Binding-site contacts:
Ligand atom CAB contacts residue ASP114 of chain 1.A at 3.4 Å.
Ligand atom CAC contacts residue SER49 of chain 1.A at 4.0 Å.
Ligand atom CAL contacts residue GLY1 of chain 1.B at 1.3 Å.
Ligand atom CAH contacts residue LEU3 of chain 1.B at 3.8 Å (hydrophobic).
Ligand atom OAI contacts residue LEU3 of chain 1.B at 2.8 Å (h-bond).
Ligand atom NAA contacts residue ASP114 of chain 1.A at 3.1 Å (salt-bridge).
Ligand atom CAG contacts residue GLY113 of chain 1.A at 3.3 Å.
Ligand atom CAL contacts residue LEU3 of chain 1.B at 3.9 Å (hydrophobic).
Ligand atom CAF contacts residue LEU4 of chain 1.B at 3.9 Å (hydrophobic).
Ligand atom CAF contacts residue GLY1 of chain 1.B at 3.9 Å.
Ligand atom CAB contacts residue LEU4 of chain 1.B at 3.8 Å (hydrophobic).
Ligand atom NAA contacts residue GLY113 of chain 1.A at 3.3 Å (h-bond).
Ligand atom CAG contacts residue LEU4 of chain 1.B at 4.0 Å (hydrophobic).
Ligand atom CAK contacts residue GLY1 of chain 1.B at 2.2 Å.
Ligand atom CAC contacts residue ASP114 of chain 1.A at 4.3 Å.
Ligand atom OAJ contacts residue LEU4 of chain 1.B at 3.6 Å.
Ligand atom SAD contacts residue LEU4 of chain 1.B at 4.1 Å.
Ligand atom CAK contacts residue LEU4 of chain 1.B at 3.7 Å (hydrophobic).
Ligand atom CAG contacts residue GLY1 of chain 1.B at 4.3 Å.
Ligand atom OAI contacts residue GLY1 of chain 1.B at 2.2 Å (h-bond).
Ligand atom NAA contacts residue SER49 of chain 1.A at 4.0 Å.
Ligand atom CAB contacts residue GLY113 of chain 1.A at 3.7 Å.
Ligand atom OAI contacts residue SER2 of chain 1.B at 3.1 Å (h-bond).
Ligand atom CAC contacts residue LEU4 of chain 1.B at 4.2 Å (hydrophobic).
Ligand atom CAL contacts residue LEU4 of chain 1.B at 3.8 Å (hydrophobic).
Ligand atom CAF contacts residue GLY113 of chain 1.A at 4.1 Å.
Ligand atom SAD contacts residue ILE50 of chain 1.A at 4.4 Å.
Ligand atom CAC contacts residue ILE50 of chain 1.A at 4.4 Å (hydrophobic).
Ligand atom OAJ contacts residue GLY1 of chain 1.B at 2.6 Å (h-bond).
Ligand atom CAL contacts residue SER2 of chain 1.B at 3.7 Å.
Ligand atom CAH contacts residue LEU4 of chain 1.B at 4.0 Å (hydrophobic).
Ligand atom CAB contacts residue SER49 of chain 1.A at 4.1 Å.
Ligand atom CAH contacts residue GLY113 of chain 1.A at 3.8 Å.
Ligand atom CAH contacts residue GLY1 of chain 1.B at 3.5 Å.
Ligand atom CAK contacts residue LEU3 of chain 1.B at 4.2 Å (hydrophobic).
Ligand atom OAI contacts residue LEU4 of chain 1.B at 3.6 Å.

Sequence of chain 1.B:
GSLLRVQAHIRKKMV

The protein below binds the small molecule below.
Small molecule (SMILES): NCCSCc1ccc(C=O)o1

Sequence of chain 1.A:
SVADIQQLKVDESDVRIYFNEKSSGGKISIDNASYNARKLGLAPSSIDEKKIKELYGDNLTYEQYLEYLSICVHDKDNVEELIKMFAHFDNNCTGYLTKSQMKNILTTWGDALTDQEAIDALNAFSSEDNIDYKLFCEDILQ